Binding-site contacts:
Ligand atom C2 contacts residue ASN470 of chain 1.B at 2.8 Å.
Ligand atom O6 contacts residue GLU474 of chain 1.B at 4.2 Å.
Ligand atom C7 contacts residue ARG466 of chain 1.B at 3.8 Å.
Ligand atom C2 contacts residue ARG466 of chain 1.B at 3.0 Å.
Ligand atom O5 contacts residue GLU474 of chain 1.B at 3.1 Å (salt-bridge).
Ligand atom C1 contacts residue ASN470 of chain 1.B at 1.5 Å.
Ligand atom N2 contacts residue ARG466 of chain 1.B at 3.6 Å (salt-bridge).
Ligand atom C6 contacts residue GLU474 of chain 1.B at 3.8 Å.
Ligand atom C4 contacts residue ASN470 of chain 1.B at 4.3 Å.
Ligand atom C1 contacts residue ARG466 of chain 1.B at 3.5 Å.
Ligand atom C5 contacts residue ASN470 of chain 1.B at 3.4 Å.
Ligand atom C3 contacts residue GLU474 of chain 1.B at 4.3 Å.
Ligand atom O6 contacts residue ASN470 of chain 1.B at 4.0 Å.
Ligand atom C3 contacts residue ASN470 of chain 1.B at 4.1 Å.
Ligand atom O5 contacts residue ARG466 of chain 1.B at 3.8 Å.
Ligand atom O5 contacts residue ASN470 of chain 1.B at 2.3 Å (h-bond).
Ligand atom C3 contacts residue ARG466 of chain 1.B at 3.9 Å.
Ligand atom C1 contacts residue GLU474 of chain 1.B at 4.1 Å.
Ligand atom O3 contacts residue ARG466 of chain 1.B at 3.5 Å (salt-bridge).
Ligand atom C2 contacts residue GLU474 of chain 1.B at 4.3 Å.
Ligand atom C4 contacts residue GLU474 of chain 1.B at 4.3 Å.
Ligand atom O7 contacts residue ARG466 of chain 1.B at 3.0 Å (salt-bridge).
Ligand atom C6 contacts residue ASN470 of chain 1.B at 4.3 Å.
Ligand atom N2 contacts residue ASN470 of chain 1.B at 3.5 Å (h-bond).
Ligand atom O3 contacts residue GLU474 of chain 1.B at 3.8 Å.
Ligand atom C5 contacts residue GLU474 of chain 1.B at 3.9 Å.

Sequence of chain 1.B:
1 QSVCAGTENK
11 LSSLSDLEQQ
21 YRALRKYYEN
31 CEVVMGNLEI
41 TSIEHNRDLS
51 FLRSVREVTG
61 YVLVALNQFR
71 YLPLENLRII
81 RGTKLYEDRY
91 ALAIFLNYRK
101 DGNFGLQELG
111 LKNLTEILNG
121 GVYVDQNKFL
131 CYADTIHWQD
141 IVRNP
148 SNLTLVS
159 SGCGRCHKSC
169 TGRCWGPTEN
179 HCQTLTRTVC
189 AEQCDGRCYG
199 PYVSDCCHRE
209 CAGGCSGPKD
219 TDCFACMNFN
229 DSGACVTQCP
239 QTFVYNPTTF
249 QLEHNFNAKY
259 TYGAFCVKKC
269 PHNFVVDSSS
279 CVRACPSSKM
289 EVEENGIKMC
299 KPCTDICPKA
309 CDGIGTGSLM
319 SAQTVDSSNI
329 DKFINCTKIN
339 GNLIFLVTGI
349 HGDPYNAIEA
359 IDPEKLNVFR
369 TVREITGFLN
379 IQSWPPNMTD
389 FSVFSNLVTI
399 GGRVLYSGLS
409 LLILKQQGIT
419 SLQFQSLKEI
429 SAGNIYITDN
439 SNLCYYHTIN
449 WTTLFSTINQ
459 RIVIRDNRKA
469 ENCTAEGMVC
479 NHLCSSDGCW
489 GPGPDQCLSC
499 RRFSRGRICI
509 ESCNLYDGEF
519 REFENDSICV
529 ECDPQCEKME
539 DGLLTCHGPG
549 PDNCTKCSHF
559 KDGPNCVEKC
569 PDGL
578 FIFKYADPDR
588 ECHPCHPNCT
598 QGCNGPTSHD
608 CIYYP

The small molecule below binds the protein below.
Small molecule (SMILES): CC(=O)N[C@@H]1[C@@H](O)[C@H](O)[C@@H](CO)O[C@H]1O